Binding-site contacts:
Ligand atom C5 contacts residue ASN125 of chain 1.A at 3.6 Å.
Ligand atom C8 contacts residue LEU144 of chain 1.A at 3.7 Å (hydrophobic).
Ligand atom C3 contacts residue HIS142 of chain 1.A at 4.3 Å.
Ligand atom C8 contacts residue LYS140 of chain 1.A at 4.1 Å.
Ligand atom C1 contacts residue HIS142 of chain 1.A at 4.2 Å.
Ligand atom C7 contacts residue ILE106 of chain 1.A at 4.4 Å (hydrophobic).
Ligand atom N2 contacts residue ASN125 of chain 1.A at 3.0 Å (h-bond).
Ligand atom C8 contacts residue ASP295 of chain 1.A at 3.3 Å.
Ligand atom C4 contacts residue ASN125 of chain 1.A at 4.2 Å.
Ligand atom C1 contacts residue ASN125 of chain 1.A at 1.4 Å.
Ligand atom N2 contacts residue LEU144 of chain 1.A at 4.2 Å.
Ligand atom O5 contacts residue ASN125 of chain 1.A at 2.3 Å (h-bond).
Ligand atom C7 contacts residue LEU144 of chain 1.A at 4.5 Å (hydrophobic).
Ligand atom O7 contacts residue ILE106 of chain 1.A at 4.1 Å.
Ligand atom C8 contacts residue ILE296 of chain 1.A at 4.4 Å (hydrophobic).
Ligand atom C7 contacts residue ASP295 of chain 1.A at 4.3 Å.
Ligand atom C7 contacts residue ASN125 of chain 1.A at 3.6 Å.
Ligand atom O7 contacts residue ASN125 of chain 1.A at 3.9 Å.
Ligand atom C2 contacts residue ASN125 of chain 1.A at 2.5 Å.
Ligand atom C8 contacts residue ILE106 of chain 1.A at 3.7 Å (hydrophobic).
Ligand atom C3 contacts residue ASN125 of chain 1.A at 3.8 Å.

Sequence of chain 1.A:
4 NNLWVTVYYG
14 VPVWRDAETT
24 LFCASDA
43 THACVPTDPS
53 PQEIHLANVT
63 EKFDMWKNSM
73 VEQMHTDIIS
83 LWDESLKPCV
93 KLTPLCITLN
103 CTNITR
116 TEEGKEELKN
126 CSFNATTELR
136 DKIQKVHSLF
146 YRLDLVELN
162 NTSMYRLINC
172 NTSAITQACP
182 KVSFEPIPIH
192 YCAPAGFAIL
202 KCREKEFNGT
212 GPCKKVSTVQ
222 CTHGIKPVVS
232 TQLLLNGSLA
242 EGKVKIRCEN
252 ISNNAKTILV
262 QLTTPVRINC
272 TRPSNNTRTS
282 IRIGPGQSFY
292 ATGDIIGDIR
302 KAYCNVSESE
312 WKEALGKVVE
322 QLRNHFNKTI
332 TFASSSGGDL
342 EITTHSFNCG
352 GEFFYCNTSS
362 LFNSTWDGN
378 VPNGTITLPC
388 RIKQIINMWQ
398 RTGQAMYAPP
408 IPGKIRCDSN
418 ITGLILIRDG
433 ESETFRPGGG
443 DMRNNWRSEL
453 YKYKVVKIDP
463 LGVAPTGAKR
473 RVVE

The small molecule below binds the protein below.
Small molecule (SMILES): CC(=O)N[C@H]1[C@H](O[C@H]2[C@H](O)[C@@H](NC(C)=O)CO[C@@H]2CO)O[C@H](CO)[C@@H](O)[C@@H]1O